Sequence of chain 1.A:
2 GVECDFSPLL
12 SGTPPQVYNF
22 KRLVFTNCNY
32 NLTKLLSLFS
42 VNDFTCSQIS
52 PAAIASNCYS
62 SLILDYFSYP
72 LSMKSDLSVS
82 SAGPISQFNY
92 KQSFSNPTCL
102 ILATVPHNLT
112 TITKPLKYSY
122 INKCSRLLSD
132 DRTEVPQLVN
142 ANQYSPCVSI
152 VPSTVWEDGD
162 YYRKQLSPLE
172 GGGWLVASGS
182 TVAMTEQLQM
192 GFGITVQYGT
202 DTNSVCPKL

A small-molecule ligand and the protein it binds are described below.
Small molecule (SMILES): CC(=O)N[C@H]1[C@H](O[C@H]2[C@H](O)[C@@H](NC(C)=O)CO[C@@H]2CO)O[C@H](CO)[C@@H](O)[C@@H]1O

Binding-site contacts:
Ligand atom C8 contacts residue PHE40 of chain 1.A at 3.0 Å (hydrophobic).
Ligand atom C8 contacts residue SER41 of chain 1.A at 4.0 Å.
Ligand atom C6 contacts residue PRO107 of chain 1.A at 3.6 Å (hydrophobic).
Ligand atom C4 contacts residue ASN109 of chain 1.A at 4.3 Å.
Ligand atom C3 contacts residue ASN109 of chain 1.A at 3.9 Å.
Ligand atom C8 contacts residue SER38 of chain 1.A at 4.1 Å.
Ligand atom C7 contacts residue ASN109 of chain 1.A at 3.2 Å.
Ligand atom C8 contacts residue ASN109 of chain 1.A at 4.4 Å.
Ligand atom C5 contacts residue ASN109 of chain 1.A at 3.6 Å.
Ligand atom N2 contacts residue ASN109 of chain 1.A at 2.9 Å (h-bond).
Ligand atom C7 contacts residue PHE40 of chain 1.A at 4.4 Å (hydrophobic).
Ligand atom C2 contacts residue ASN109 of chain 1.A at 2.5 Å.
Ligand atom O5 contacts residue PRO107 of chain 1.A at 3.9 Å.
Ligand atom C5 contacts residue PRO107 of chain 1.A at 4.4 Å (hydrophobic).
Ligand atom O7 contacts residue ASN109 of chain 1.A at 3.0 Å (h-bond).
Ligand atom C1 contacts residue ASN109 of chain 1.A at 1.4 Å.
Ligand atom O5 contacts residue ASN109 of chain 1.A at 2.4 Å (h-bond).
Ligand atom O6 contacts residue PRO107 of chain 1.A at 4.3 Å.